A small-molecule ligand and the protein it binds are described below.
Small molecule (SMILES): Cc1cc(C)nc(Sc2c(F)c(F)c(S(N)(=O)=O)c(F)c2F)n1

Binding-site contacts:
Ligand atom C5 contacts residue LEU197 of chain 1.A at 3.6 Å (hydrophobic).
Ligand atom F10 contacts residue LEU139 of chain 1.A at 3.8 Å.
Ligand atom F13 contacts residue HIS91 of chain 1.A at 3.4 Å.
Ligand atom F13 contacts residue ZN1 of chain 1.E at 3.7 Å.
Ligand atom C22 contacts residue ALA129 of chain 1.A at 3.7 Å (hydrophobic).
Ligand atom O8 contacts residue THR198 of chain 1.A at 3.0 Å (h-bond).
Ligand atom F13 contacts residue THR199 of chain 1.A at 3.4 Å.
Ligand atom N23 contacts residue HIS117 of chain 1.A at 3.4 Å (h-bond).
Ligand atom C4 contacts residue THR199 of chain 1.A at 3.7 Å.
Ligand atom F11 contacts residue VAL141 of chain 1.A at 3.3 Å.
Ligand atom F11 contacts residue LEU197 of chain 1.A at 2.5 Å.
Ligand atom F12 contacts residue PEG1 of chain 1.G at 3.4 Å.
Ligand atom C21 contacts residue SER133 of chain 1.A at 3.8 Å.
Ligand atom S14 contacts residue GLN89 of chain 1.A at 3.7 Å.
Ligand atom F13 contacts residue EDO1 of chain 1.H at 3.8 Å.
Ligand atom F10 contacts residue LEU197 of chain 1.A at 3.1 Å.
Ligand atom C21 contacts residue ASN203 of chain 1.A at 3.7 Å.
Ligand atom C1 contacts residue VAL119 of chain 1.A at 3.7 Å (hydrophobic).
Ligand atom O9 contacts residue TRP208 of chain 1.A at 3.7 Å.
Ligand atom C18 contacts residue SER133 of chain 1.A at 3.8 Å.
Ligand atom C1 contacts residue LEU197 of chain 1.A at 3.1 Å (hydrophobic).
Ligand atom C22 contacts residue SER130 of chain 1.A at 3.5 Å.
Ligand atom O9 contacts residue VAL141 of chain 1.A at 3.6 Å.
Ligand atom C21 contacts residue LEU197 of chain 1.A at 2.9 Å (hydrophobic).
Ligand atom S7 contacts residue ZN1 of chain 1.E at 3.1 Å.
Ligand atom N23 contacts residue HIS93 of chain 1.A at 3.5 Å (h-bond).
Ligand atom O9 contacts residue HIS117 of chain 1.A at 3.2 Å (h-bond).
Ligand atom C6 contacts residue LEU197 of chain 1.A at 2.8 Å (hydrophobic).
Ligand atom O9 contacts residue ZN1 of chain 1.E at 3.0 Å.
Ligand atom F12 contacts residue GLN89 of chain 1.A at 3.4 Å.
Ligand atom O9 contacts residue HIS91 of chain 1.A at 3.5 Å.
Ligand atom N23 contacts residue THR198 of chain 1.A at 2.8 Å (h-bond).
Ligand atom C4 contacts residue HIS91 of chain 1.A at 3.5 Å.
Ligand atom C6 contacts residue VAL119 of chain 1.A at 3.8 Å (hydrophobic).
Ligand atom F10 contacts residue VAL119 of chain 1.A at 3.1 Å.
Ligand atom O8 contacts residue TRP208 of chain 1.A at 3.7 Å.
Ligand atom N23 contacts residue ZN1 of chain 1.E at 2.1 Å.
Ligand atom F12 contacts residue EDO1 of chain 1.H at 3.2 Å.
Ligand atom N23 contacts residue HIS91 of chain 1.A at 3.4 Å (h-bond).
Ligand atom O8 contacts residue LEU197 of chain 1.A at 3.2 Å.

Sequence of chain 1.A:
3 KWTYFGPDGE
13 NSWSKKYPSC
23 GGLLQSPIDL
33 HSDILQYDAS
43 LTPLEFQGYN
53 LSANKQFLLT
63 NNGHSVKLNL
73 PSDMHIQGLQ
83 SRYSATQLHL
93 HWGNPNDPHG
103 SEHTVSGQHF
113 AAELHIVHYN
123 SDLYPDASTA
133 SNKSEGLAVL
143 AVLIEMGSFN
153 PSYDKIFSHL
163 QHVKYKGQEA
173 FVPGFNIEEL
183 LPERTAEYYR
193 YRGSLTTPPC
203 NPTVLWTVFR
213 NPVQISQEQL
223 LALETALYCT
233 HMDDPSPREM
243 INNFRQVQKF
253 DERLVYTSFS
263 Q